Sequence of chain 1.B:
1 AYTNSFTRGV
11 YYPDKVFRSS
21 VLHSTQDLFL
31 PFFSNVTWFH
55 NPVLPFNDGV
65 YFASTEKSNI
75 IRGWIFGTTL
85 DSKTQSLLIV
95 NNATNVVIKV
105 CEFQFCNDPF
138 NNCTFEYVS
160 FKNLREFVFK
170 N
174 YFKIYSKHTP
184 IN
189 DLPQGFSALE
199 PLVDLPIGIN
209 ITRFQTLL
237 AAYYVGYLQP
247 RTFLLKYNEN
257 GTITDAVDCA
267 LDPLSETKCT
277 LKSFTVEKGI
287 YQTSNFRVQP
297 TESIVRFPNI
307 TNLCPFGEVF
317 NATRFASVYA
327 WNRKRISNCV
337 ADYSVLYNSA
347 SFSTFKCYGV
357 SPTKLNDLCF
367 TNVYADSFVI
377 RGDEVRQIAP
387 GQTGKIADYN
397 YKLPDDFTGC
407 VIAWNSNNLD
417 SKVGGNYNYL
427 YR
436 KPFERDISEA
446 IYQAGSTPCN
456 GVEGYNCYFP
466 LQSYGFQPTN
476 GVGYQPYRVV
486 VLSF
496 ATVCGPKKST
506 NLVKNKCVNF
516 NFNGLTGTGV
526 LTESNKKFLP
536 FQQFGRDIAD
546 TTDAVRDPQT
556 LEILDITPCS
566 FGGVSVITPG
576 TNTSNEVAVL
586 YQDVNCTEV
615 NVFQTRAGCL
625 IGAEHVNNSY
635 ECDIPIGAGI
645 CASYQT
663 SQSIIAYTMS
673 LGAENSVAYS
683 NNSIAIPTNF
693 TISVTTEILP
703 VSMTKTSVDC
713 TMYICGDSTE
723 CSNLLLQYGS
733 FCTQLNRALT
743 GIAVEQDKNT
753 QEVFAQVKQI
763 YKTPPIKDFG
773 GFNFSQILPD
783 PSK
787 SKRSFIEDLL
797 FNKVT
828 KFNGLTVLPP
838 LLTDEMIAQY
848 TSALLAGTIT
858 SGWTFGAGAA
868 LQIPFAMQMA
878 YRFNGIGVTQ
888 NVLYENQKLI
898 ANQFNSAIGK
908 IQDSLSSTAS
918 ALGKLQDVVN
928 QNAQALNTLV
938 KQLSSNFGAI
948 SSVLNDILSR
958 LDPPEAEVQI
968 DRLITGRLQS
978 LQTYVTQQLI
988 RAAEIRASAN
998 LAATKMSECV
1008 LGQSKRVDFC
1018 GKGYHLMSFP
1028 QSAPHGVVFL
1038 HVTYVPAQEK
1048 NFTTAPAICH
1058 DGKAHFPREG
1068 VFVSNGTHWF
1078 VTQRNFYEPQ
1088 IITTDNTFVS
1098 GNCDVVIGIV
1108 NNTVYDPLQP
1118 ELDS

A small-molecule ligand and the protein it binds are described below.
Small molecule (SMILES): CC(=O)N[C@@H]1[C@@H](O)[C@H](O)[C@@H](CO)O[C@H]1O

Binding-site contacts:
Ligand atom O6 contacts residue THR3 of chain 1.B at 4.3 Å.
Ligand atom C8 contacts residue ASN35 of chain 1.B at 4.4 Å.
Ligand atom C6 contacts residue TYR2 of chain 1.B at 4.1 Å (hydrophobic).
Ligand atom C2 contacts residue TYR2 of chain 1.B at 4.5 Å (hydrophobic).
Ligand atom O7 contacts residue ASN35 of chain 1.B at 2.8 Å (h-bond).
Ligand atom O5 contacts residue ASN35 of chain 1.B at 2.3 Å (h-bond).
Ligand atom C3 contacts residue ASN35 of chain 1.B at 3.8 Å.
Ligand atom C1 contacts residue ASN35 of chain 1.B at 1.4 Å.
Ligand atom O5 contacts residue TYR2 of chain 1.B at 3.6 Å.
Ligand atom O6 contacts residue TYR2 of chain 1.B at 3.1 Å (h-bond).
Ligand atom N2 contacts residue ASN35 of chain 1.B at 3.0 Å (h-bond).
Ligand atom C1 contacts residue TYR2 of chain 1.B at 4.2 Å (hydrophobic).
Ligand atom C4 contacts residue ASN35 of chain 1.B at 4.2 Å.
Ligand atom C7 contacts residue ASN35 of chain 1.B at 3.1 Å.
Ligand atom C2 contacts residue ASN35 of chain 1.B at 2.5 Å.
Ligand atom O7 contacts residue TYR2 of chain 1.B at 4.0 Å.
Ligand atom C5 contacts residue ASN35 of chain 1.B at 3.7 Å.